Sequence of chain 1.E:
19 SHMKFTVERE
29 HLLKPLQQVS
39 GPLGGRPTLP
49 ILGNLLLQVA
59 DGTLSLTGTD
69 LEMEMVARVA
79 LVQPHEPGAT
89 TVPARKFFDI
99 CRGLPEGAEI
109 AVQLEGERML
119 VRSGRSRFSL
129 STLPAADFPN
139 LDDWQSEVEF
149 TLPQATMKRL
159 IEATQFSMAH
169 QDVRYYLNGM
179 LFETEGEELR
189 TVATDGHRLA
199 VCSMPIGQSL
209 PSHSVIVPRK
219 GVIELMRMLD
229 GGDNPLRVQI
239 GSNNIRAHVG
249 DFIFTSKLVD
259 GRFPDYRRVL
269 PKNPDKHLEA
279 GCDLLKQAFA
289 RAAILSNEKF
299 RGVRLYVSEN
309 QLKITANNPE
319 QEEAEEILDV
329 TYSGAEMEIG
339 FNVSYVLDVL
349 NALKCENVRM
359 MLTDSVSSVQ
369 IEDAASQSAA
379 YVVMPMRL

Binding-site contacts:
Ligand atom CD1 contacts residue PRO383 of chain 1.E at 3.3 Å (hydrophobic).
Ligand atom CG contacts residue VAL267 of chain 1.E at 3.7 Å (hydrophobic).
Ligand atom OE1 contacts residue MET384 of chain 1.E at 3.4 Å.
Ligand atom C contacts residue ARG385 of chain 1.E at 3.7 Å.
Ligand atom O contacts residue MET382 of chain 1.E at 3.3 Å.
Ligand atom O contacts residue MET384 of chain 1.E at 3.2 Å.
Ligand atom O contacts residue ARG385 of chain 1.E at 2.7 Å (salt-bridge).
Ligand atom OD1 contacts residue GLY194 of chain 1.E at 3.6 Å (h-bond).
Ligand atom CD1 contacts residue ARG385 of chain 1.E at 3.7 Å.
Ligand atom CB contacts residue MET384 of chain 1.E at 3.8 Å (hydrophobic).
Ligand atom CA contacts residue GLY194 of chain 1.E at 3.4 Å.
Ligand atom N contacts residue MET382 of chain 1.E at 3.8 Å.
Ligand atom CD2 contacts residue VAL267 of chain 1.E at 3.6 Å (hydrophobic).
Ligand atom N contacts residue GLY194 of chain 1.E at 2.7 Å (h-bond).
Ligand atom N contacts residue MET384 of chain 1.E at 3.5 Å.
Ligand atom CE1 contacts residue ARG385 of chain 1.E at 3.7 Å.
Ligand atom NE2 contacts residue PRO383 of chain 1.E at 3.5 Å (h-bond).
Ligand atom N contacts residue PRO383 of chain 1.E at 3.1 Å (h-bond).
Ligand atom CB contacts residue GLY194 of chain 1.E at 3.0 Å.
Ligand atom C contacts residue MET384 of chain 1.E at 3.4 Å (hydrophobic).
Ligand atom CD2 contacts residue ARG196 of chain 1.E at 3.9 Å.
Ligand atom CG contacts residue PRO383 of chain 1.E at 3.7 Å (hydrophobic).
Ligand atom CD1 contacts residue MET384 of chain 1.E at 3.8 Å (hydrophobic).
Ligand atom OE1 contacts residue ASN340 of chain 1.E at 3.5 Å.
Ligand atom CA contacts residue PRO383 of chain 1.E at 3.5 Å (hydrophobic).
Ligand atom CE2 contacts residue THR192 of chain 1.E at 3.7 Å.
Ligand atom CD1 contacts residue VAL267 of chain 1.E at 3.7 Å (hydrophobic).
Ligand atom O contacts residue MET382 of chain 1.E at 3.4 Å.
Ligand atom C contacts residue MET382 of chain 1.E at 3.6 Å (hydrophobic).
Ligand atom N contacts residue GLY194 of chain 1.E at 3.8 Å.
Ligand atom CG contacts residue HIS195 of chain 1.E at 3.5 Å.
Ligand atom CZ contacts residue THR192 of chain 1.E at 3.6 Å.
Ligand atom C contacts residue MET382 of chain 1.E at 3.7 Å (hydrophobic).
Ligand atom C contacts residue GLY194 of chain 1.E at 3.8 Å.
Ligand atom OXT contacts residue ARG172 of chain 1.E at 3.6 Å.
Ligand atom CA contacts residue MET384 of chain 1.E at 3.5 Å (hydrophobic).
Ligand atom CB contacts residue PRO383 of chain 1.E at 3.0 Å (hydrophobic).
Ligand atom NE2 contacts residue MET382 of chain 1.E at 2.9 Å (h-bond).
Ligand atom CZ contacts residue ARG385 of chain 1.E at 3.5 Å.
Ligand atom OE1 contacts residue TYR343 of chain 1.E at 3.6 Å.

A protein and the small-molecule ligand that binds it are described below.
Small molecule (SMILES): CC(=O)N[C@@H](CCC(N)=O)C(=O)N[C@@H](CC1CCCCC1)C(=O)N(C)[C@@H](CC(=O)O)C(=O)N[C@@H](CC(C)C)C(=O)N[C@@H](Cc1ccccc1)C(=O)O